Binding-site contacts:
Ligand atom CE contacts residue GLU180 of chain 1.B at 3.2 Å.
Ligand atom CB contacts residue FAR1 of chain 1.I at 2.9 Å.
Ligand atom N contacts residue LEU172 of chain 1.B at 3.5 Å.
Ligand atom N contacts residue ASN173 of chain 1.B at 2.6 Å (h-bond).
Ligand atom CA contacts residue ASN173 of chain 1.B at 3.5 Å.
Ligand atom CE contacts residue ARG56 of chain 1.B at 3.3 Å.
Ligand atom CA contacts residue ASN224 of chain 1.B at 3.6 Å.
Ligand atom O contacts residue ASN224 of chain 1.B at 2.6 Å (h-bond).
Ligand atom N contacts residue GLU180 of chain 1.B at 2.8 Å (salt-bridge).
Ligand atom CA contacts residue FAR1 of chain 1.I at 3.3 Å.
Ligand atom O1P contacts residue ARG127 of chain 1.B at 2.7 Å (salt-bridge).
Ligand atom CB contacts residue ASN224 of chain 1.B at 3.6 Å.
Ligand atom O contacts residue ASN173 of chain 1.B at 2.8 Å (h-bond).
Ligand atom P contacts residue TYR128 of chain 1.B at 3.6 Å.
Ligand atom C contacts residue ASN224 of chain 1.B at 3.6 Å.
Ligand atom CA contacts residue GLU180 of chain 1.B at 3.6 Å.
Ligand atom C contacts residue ASN173 of chain 1.B at 3.4 Å.
Ligand atom O3P contacts residue ARG127 of chain 1.B at 2.5 Å (salt-bridge).
Ligand atom CD contacts residue GLU180 of chain 1.B at 3.1 Å.
Ligand atom CB contacts residue ASN224 of chain 1.B at 3.3 Å.
Ligand atom CB contacts residue TRP228 of chain 1.B at 3.4 Å (hydrophobic).
Ligand atom C contacts residue GLU180 of chain 1.B at 3.6 Å.
Ligand atom SG contacts residue FAR1 of chain 1.I at 1.8 Å.
Ligand atom CB contacts residue ASN173 of chain 1.B at 3.5 Å.
Ligand atom P contacts residue ARG56 of chain 1.B at 3.5 Å.
Ligand atom N contacts residue ASN224 of chain 1.B at 2.8 Å (h-bond).
Ligand atom O1P contacts residue TYR128 of chain 1.B at 2.4 Å (h-bond).
Ligand atom C contacts residue LEU172 of chain 1.B at 3.4 Å (hydrophobic).
Ligand atom O contacts residue LEU172 of chain 1.B at 3.5 Å.
Ligand atom O2P contacts residue ARG56 of chain 1.B at 2.3 Å (salt-bridge).
Ligand atom CA contacts residue ASN173 of chain 1.B at 3.5 Å.
Ligand atom O contacts residue LYS120 of chain 1.B at 3.1 Å (salt-bridge).
Ligand atom CA contacts residue ASN224 of chain 1.B at 3.6 Å.
Ligand atom O3P contacts residue ARG56 of chain 1.B at 2.9 Å (salt-bridge).
Ligand atom CB contacts residue ASN173 of chain 1.B at 3.5 Å.
Ligand atom P contacts residue ARG127 of chain 1.B at 3.6 Å.
Ligand atom NZ contacts residue GLU180 of chain 1.B at 3.5 Å (salt-bridge).
Ligand atom CB contacts residue LEU172 of chain 1.B at 3.3 Å (hydrophobic).
Ligand atom O contacts residue VAL176 of chain 1.B at 3.4 Å.
Ligand atom CB contacts residue GLU180 of chain 1.B at 3.5 Å.

This small molecule binds to this protein.
Small molecule (SMILES): CCC[C@H](NC(=O)[C@H](C)NC(=O)[C@H](CCCCN)NC(=O)[C@H](CC(=O)O)NC(=O)[C@@H](N)CCC)C(=O)N[C@@H](COP(=O)(O)O)C(=O)N[C@@H](CS)C(=O)O

Sequence of chain 1.B:
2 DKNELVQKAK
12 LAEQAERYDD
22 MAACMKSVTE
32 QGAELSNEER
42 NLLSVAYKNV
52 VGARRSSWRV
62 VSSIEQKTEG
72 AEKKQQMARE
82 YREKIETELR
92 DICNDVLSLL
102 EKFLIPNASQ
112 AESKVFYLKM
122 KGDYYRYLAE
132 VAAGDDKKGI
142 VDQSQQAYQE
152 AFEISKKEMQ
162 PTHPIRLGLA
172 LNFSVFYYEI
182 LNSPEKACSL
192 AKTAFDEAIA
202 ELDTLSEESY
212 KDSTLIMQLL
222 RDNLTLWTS